Binding-site contacts:
Ligand atom O2 contacts residue GLN171 of chain 1.B at 3.1 Å (h-bond).
Ligand atom C4' contacts residue SER182 of chain 1.B at 3.4 Å.
Ligand atom O2 contacts residue SER182 of chain 1.B at 2.8 Å (h-bond).
Ligand atom N3 contacts residue PHE146 of chain 1.B at 2.9 Å (h-bond).
Ligand atom O2 contacts residue GLN143 of chain 1.B at 3.3 Å (h-bond).
Ligand atom O2 contacts residue PHE146 of chain 1.B at 3.0 Å (h-bond).
Ligand atom N3 contacts residue ILE180 of chain 1.B at 2.8 Å (h-bond).
Ligand atom C7 contacts residue GLN148 of chain 1.B at 3.4 Å.
Ligand atom O2 contacts residue LEU142 of chain 1.B at 3.5 Å (h-bond).
Ligand atom N3 contacts residue LEU142 of chain 1.B at 2.7 Å (h-bond).
Ligand atom O2 contacts residue TYR172 of chain 1.B at 3.3 Å.
Ligand atom O4 contacts residue GLN171 of chain 1.B at 3.4 Å (h-bond).
Ligand atom C4' contacts residue GLN143 of chain 1.B at 3.3 Å.
Ligand atom O2 contacts residue ASN144 of chain 1.B at 3.5 Å.
Ligand atom C5' contacts residue VAL239 of chain 1.B at 3.5 Å (hydrophobic).
Ligand atom C5' contacts residue ARG145 of chain 1.B at 3.2 Å.
Ligand atom C2 contacts residue TYR172 of chain 1.B at 3.4 Å (hydrophobic).
Ligand atom C6 contacts residue PHE146 of chain 1.B at 3.4 Å (hydrophobic).
Ligand atom O4 contacts residue PHE146 of chain 1.B at 3.5 Å.
Ligand atom OP2 contacts residue ARG17 of chain 1.B at 2.6 Å (salt-bridge).
Ligand atom O4 contacts residue ILE180 of chain 1.B at 3.5 Å (h-bond).
Ligand atom N1 contacts residue PHE146 of chain 1.B at 3.5 Å.
Ligand atom C2' contacts residue ARG17 of chain 1.B at 3.4 Å.
Ligand atom N3 contacts residue GLN171 of chain 1.B at 2.8 Å (h-bond).
Ligand atom N1 contacts residue ARG47 of chain 1.B at 3.0 Å (salt-bridge).
Ligand atom O2 contacts residue ARG145 of chain 1.B at 2.8 Å (salt-bridge).
Ligand atom C6 contacts residue ARG47 of chain 1.B at 3.0 Å.
Ligand atom O4' contacts residue GLN143 of chain 1.B at 3.3 Å (h-bond).
Ligand atom O4 contacts residue GLN148 of chain 1.B at 3.0 Å (h-bond).
Ligand atom C5 contacts residue TYR172 of chain 1.B at 3.4 Å (hydrophobic).
Ligand atom OP1 contacts residue HIS237 of chain 1.B at 3.0 Å (h-bond).
Ligand atom O3' contacts residue ILE180 of chain 1.B at 3.3 Å.
Ligand atom O2 contacts residue ASN22 of chain 1.B at 3.1 Å (h-bond).
Ligand atom O2 contacts residue VAL181 of chain 1.B at 3.3 Å.
Ligand atom C4 contacts residue TYR172 of chain 1.B at 3.4 Å (hydrophobic).
Ligand atom OP1 contacts residue LYS229 of chain 1.B at 3.2 Å.
Ligand atom N6 contacts residue ARG47 of chain 1.B at 3.1 Å (salt-bridge).
Ligand atom C4 contacts residue PHE146 of chain 1.B at 3.4 Å (hydrophobic).
Ligand atom O4 contacts residue ARG47 of chain 1.B at 3.2 Å (salt-bridge).
Ligand atom C2 contacts residue PHE146 of chain 1.B at 3.4 Å (hydrophobic).

Sequence of chain 1.B:
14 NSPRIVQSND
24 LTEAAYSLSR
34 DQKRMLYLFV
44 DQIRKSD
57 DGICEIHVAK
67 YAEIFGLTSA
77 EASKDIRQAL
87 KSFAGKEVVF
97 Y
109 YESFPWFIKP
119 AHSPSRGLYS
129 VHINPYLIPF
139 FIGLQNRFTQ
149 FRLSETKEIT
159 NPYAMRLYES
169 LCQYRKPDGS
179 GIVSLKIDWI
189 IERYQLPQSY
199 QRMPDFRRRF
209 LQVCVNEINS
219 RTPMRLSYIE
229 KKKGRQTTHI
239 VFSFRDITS

This protein binds this small molecule.
Small molecule (SMILES): Cc1cn([C@H]2C[C@H](OP(=O)(O)O)[C@@H](CO[P](=O)(O)O[C@H]3C[C@H](n4cnc5c(N)ncnc54)O[C@@H]3CO[P](=O)(O)O[C@H]3C[C@H](n4cc(C)c(=O)[nH]c4=O)O[C@@H]3CO[P](=O)(O)O[C@H]3C[C@H](n4cc(C)c(=O)[nH]c4=O)O[C@@H]3CO[P](=O)(O)O[C@H]3C[C@H](n4cc(C)c(=O)[nH]c4=O)O[C@@H]3CO[P](=O)(O)O[C@H]3C[C@H](n4cc(C)c(=O)[nH]c4=O)O[C@@H]3CO[P](=O)(O)O[C@H]3C[C@H](n4cc(C)c(=O)[nH]c4=O)O[C@@H]3CO[P](=O)(O)O[C@H]3C[C@H](n4cnc5c(N)ncnc54)O[C@@H]3CO)O2)c(=O)[nH]c1=O